Binding-site contacts:
Ligand atom O1 contacts residue THR377 of chain 1.A at 3.4 Å (h-bond).
Ligand atom C7 contacts residue ARG231 of chain 1.A at 3.5 Å.
Ligand atom C2 contacts residue PHE233 of chain 1.A at 3.8 Å (hydrophobic).
Ligand atom O1 contacts residue HIS431 of chain 1.A at 4.5 Å.
Ligand atom C7 contacts residue PHE233 of chain 1.A at 3.4 Å (hydrophobic).
Ligand atom N contacts residue GLY232 of chain 1.A at 4.4 Å.
Ligand atom O1 contacts residue ILE381 of chain 1.A at 3.8 Å.
Ligand atom C8 contacts residue PHE233 of chain 1.A at 4.5 Å (hydrophobic).
Ligand atom C2 contacts residue SER367 of chain 1.A at 3.8 Å.
Ligand atom C8 contacts residue THR377 of chain 1.A at 4.0 Å.
Ligand atom C7 contacts residue GLY232 of chain 1.A at 3.3 Å.
Ligand atom C contacts residue GLY379 of chain 1.A at 3.7 Å.
Ligand atom S contacts residue GLY232 of chain 1.A at 3.3 Å (h-bond).
Ligand atom S contacts residue ILE381 of chain 1.A at 3.6 Å.
Ligand atom C3 contacts residue SER367 of chain 1.A at 4.3 Å.
Ligand atom C8 contacts residue ILE381 of chain 1.A at 4.2 Å (hydrophobic).
Ligand atom C5 contacts residue LEU337 of chain 1.A at 3.6 Å (hydrophobic).
Ligand atom N1 contacts residue GLY232 of chain 1.A at 3.8 Å.
Ligand atom C6 contacts residue PHE233 of chain 1.A at 3.8 Å (hydrophobic).
Ligand atom O contacts residue PHE233 of chain 1.A at 4.4 Å.
Ligand atom O1 contacts residue GLY232 of chain 1.A at 3.1 Å (h-bond).
Ligand atom C8 contacts residue GLY232 of chain 1.A at 3.1 Å.
Ligand atom O1 contacts residue ASP234 of chain 1.A at 4.5 Å.
Ligand atom O1 contacts residue PHE233 of chain 1.A at 3.7 Å.
Ligand atom C2 contacts residue THR377 of chain 1.A at 3.9 Å.
Ligand atom N1 contacts residue THR377 of chain 1.A at 4.4 Å.
Ligand atom C3 contacts residue PHE233 of chain 1.A at 3.9 Å (hydrophobic).
Ligand atom C1 contacts residue GLY232 of chain 1.A at 4.4 Å.
Ligand atom S contacts residue GLY379 of chain 1.A at 3.4 Å (h-bond).
Ligand atom C5 contacts residue SER367 of chain 1.A at 3.3 Å.
Ligand atom C1 contacts residue GLY379 of chain 1.A at 3.8 Å.
Ligand atom C4 contacts residue SER367 of chain 1.A at 4.1 Å.
Ligand atom C8 contacts residue GLY379 of chain 1.A at 4.2 Å.

A small-molecule ligand and the protein it binds are described below.
Small molecule (SMILES): Cc1nn(Cc2c(C)noc2C)c(=O)s1

Sequence of chain 1.A:
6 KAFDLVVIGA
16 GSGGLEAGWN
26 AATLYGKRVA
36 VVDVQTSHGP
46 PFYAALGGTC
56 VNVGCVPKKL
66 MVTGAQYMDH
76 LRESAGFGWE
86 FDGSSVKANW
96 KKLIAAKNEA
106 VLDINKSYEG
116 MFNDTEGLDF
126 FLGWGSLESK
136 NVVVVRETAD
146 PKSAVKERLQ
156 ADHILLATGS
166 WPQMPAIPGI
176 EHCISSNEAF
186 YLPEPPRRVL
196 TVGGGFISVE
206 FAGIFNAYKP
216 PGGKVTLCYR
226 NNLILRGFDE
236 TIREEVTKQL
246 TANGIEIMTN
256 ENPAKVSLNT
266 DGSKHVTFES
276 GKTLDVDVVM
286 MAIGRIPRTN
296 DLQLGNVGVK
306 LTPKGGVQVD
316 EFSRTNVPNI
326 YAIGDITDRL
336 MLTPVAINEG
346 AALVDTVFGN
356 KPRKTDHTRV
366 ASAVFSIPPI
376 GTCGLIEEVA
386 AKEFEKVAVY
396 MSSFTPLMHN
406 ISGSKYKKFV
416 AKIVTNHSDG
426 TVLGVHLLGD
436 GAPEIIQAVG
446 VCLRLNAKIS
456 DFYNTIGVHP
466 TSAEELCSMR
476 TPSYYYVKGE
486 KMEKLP